Binding-site contacts:
Ligand atom C7 contacts residue ASN65 of chain 1.A at 3.9 Å.
Ligand atom C4 contacts residue ASN274 of chain 1.A at 4.3 Å.
Ligand atom C1 contacts residue ASN274 of chain 1.A at 1.4 Å.
Ligand atom C8 contacts residue ASN274 of chain 1.A at 4.3 Å.
Ligand atom N2 contacts residue ASN274 of chain 1.A at 2.9 Å (h-bond).
Ligand atom C3 contacts residue ARG64 of chain 1.A at 4.4 Å.
Ligand atom C7 contacts residue ARG64 of chain 1.A at 4.3 Å.
Ligand atom C4 contacts residue ARG64 of chain 1.A at 3.7 Å.
Ligand atom O6 contacts residue ARG64 of chain 1.A at 2.7 Å (salt-bridge).
Ligand atom C5 contacts residue ARG64 of chain 1.A at 4.1 Å.
Ligand atom O7 contacts residue ASN274 of chain 1.A at 3.5 Å (h-bond).
Ligand atom O7 contacts residue ASN65 of chain 1.A at 3.0 Å (h-bond).
Ligand atom C6 contacts residue ARG64 of chain 1.A at 3.9 Å.
Ligand atom O5 contacts residue ALA277 of chain 1.A at 3.6 Å.
Ligand atom C2 contacts residue ARG64 of chain 1.A at 4.2 Å.
Ligand atom O5 contacts residue ARG64 of chain 1.A at 4.0 Å.
Ligand atom C3 contacts residue ASN274 of chain 1.A at 3.8 Å.
Ligand atom O4 contacts residue ARG64 of chain 1.A at 4.0 Å.
Ligand atom C7 contacts residue ASN274 of chain 1.A at 3.4 Å.
Ligand atom C1 contacts residue SER276 of chain 1.A at 3.9 Å.
Ligand atom C8 contacts residue ASN65 of chain 1.A at 3.9 Å.
Ligand atom O7 contacts residue ARG64 of chain 1.A at 3.4 Å (salt-bridge).
Ligand atom C5 contacts residue ASN274 of chain 1.A at 3.7 Å.
Ligand atom C1 contacts residue ALA277 of chain 1.A at 4.0 Å (hydrophobic).
Ligand atom C2 contacts residue ASN274 of chain 1.A at 2.5 Å.
Ligand atom O5 contacts residue ASN274 of chain 1.A at 2.4 Å (h-bond).
Ligand atom C1 contacts residue ARG64 of chain 1.A at 4.2 Å.

The small molecule below binds the protein below.
Small molecule (SMILES): CC(=O)N[C@H]1[C@@H](O[C@H]2[C@H](O)[C@@H](NC(C)=O)CO[C@@H]2CO)O[C@H](CO)[C@@H](O)[C@@H]1O

Sequence of chain 1.A:
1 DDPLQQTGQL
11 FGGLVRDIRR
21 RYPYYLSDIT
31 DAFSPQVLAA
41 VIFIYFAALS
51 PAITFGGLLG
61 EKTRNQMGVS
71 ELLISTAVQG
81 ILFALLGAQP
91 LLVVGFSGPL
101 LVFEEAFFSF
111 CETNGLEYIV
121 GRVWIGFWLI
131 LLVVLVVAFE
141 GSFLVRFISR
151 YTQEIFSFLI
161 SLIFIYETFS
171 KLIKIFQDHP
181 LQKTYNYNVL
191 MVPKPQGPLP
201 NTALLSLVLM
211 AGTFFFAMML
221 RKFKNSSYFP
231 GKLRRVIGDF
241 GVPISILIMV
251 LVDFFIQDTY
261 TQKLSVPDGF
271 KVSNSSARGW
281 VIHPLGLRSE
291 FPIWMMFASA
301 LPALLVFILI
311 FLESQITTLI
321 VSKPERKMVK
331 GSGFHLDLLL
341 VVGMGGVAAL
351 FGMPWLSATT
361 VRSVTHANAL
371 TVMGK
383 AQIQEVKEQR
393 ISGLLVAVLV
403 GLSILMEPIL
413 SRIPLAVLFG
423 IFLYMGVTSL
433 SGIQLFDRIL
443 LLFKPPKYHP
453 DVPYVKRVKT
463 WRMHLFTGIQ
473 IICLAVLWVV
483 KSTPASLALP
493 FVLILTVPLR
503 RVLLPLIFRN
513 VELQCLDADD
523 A